Binding-site contacts:
Ligand atom C7 contacts residue ASN294 of chain 1.A at 3.5 Å.
Ligand atom C8 contacts residue ASN294 of chain 1.A at 3.5 Å.
Ligand atom C6 contacts residue SER41 of chain 1.A at 4.5 Å.
Ligand atom C2 contacts residue ASN294 of chain 1.A at 2.4 Å.
Ligand atom O5 contacts residue SER41 of chain 1.A at 3.8 Å.
Ligand atom N2 contacts residue ASN294 of chain 1.A at 2.9 Å (h-bond).
Ligand atom O7 contacts residue ASN294 of chain 1.A at 3.6 Å (h-bond).
Ligand atom C1 contacts residue ASN294 of chain 1.A at 1.4 Å.
Ligand atom C5 contacts residue GLY310 of chain 1.A at 4.3 Å.
Ligand atom O5 contacts residue ASN294 of chain 1.A at 2.4 Å (h-bond).
Ligand atom C8 contacts residue ILE295 of chain 1.A at 4.3 Å (hydrophobic).
Ligand atom C5 contacts residue SER41 of chain 1.A at 4.1 Å.
Ligand atom C6 contacts residue GLY310 of chain 1.A at 3.8 Å.
Ligand atom O6 contacts residue SER311 of chain 1.A at 4.5 Å.
Ligand atom O6 contacts residue SER41 of chain 1.A at 3.6 Å.
Ligand atom O5 contacts residue GLY310 of chain 1.A at 3.4 Å.
Ligand atom O6 contacts residue GLY310 of chain 1.A at 2.6 Å (h-bond).
Ligand atom C4 contacts residue ASN294 of chain 1.A at 4.2 Å.
Ligand atom C3 contacts residue ASN294 of chain 1.A at 3.8 Å.
Ligand atom C5 contacts residue ASN294 of chain 1.A at 3.7 Å.
Ligand atom C1 contacts residue SER41 of chain 1.A at 3.9 Å.
Ligand atom C1 contacts residue GLY310 of chain 1.A at 4.1 Å.

A small-molecule ligand and the protein it binds are described below.
Small molecule (SMILES): CC(=O)N[C@@H]1[C@@H](O)[C@H](O)[C@@H](CO)O[C@H]1O

Sequence of chain 1.A:
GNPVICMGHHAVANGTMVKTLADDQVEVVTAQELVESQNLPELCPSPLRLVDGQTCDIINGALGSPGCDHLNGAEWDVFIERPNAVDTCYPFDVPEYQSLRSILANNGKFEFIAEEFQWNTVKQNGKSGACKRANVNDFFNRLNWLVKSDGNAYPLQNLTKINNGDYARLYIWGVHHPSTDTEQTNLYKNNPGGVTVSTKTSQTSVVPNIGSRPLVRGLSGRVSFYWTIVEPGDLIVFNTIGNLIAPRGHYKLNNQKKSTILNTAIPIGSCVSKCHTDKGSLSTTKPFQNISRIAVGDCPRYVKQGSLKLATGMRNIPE